Binding-site contacts:
Ligand atom C36 contacts residue ALA46 of chain 1.I at 3.5 Å (hydrophobic).
Ligand atom C44 contacts residue GLY45 of chain 1.I at 4.0 Å.
Ligand atom C31 contacts residue GLY128 of chain 1.I at 3.4 Å.
Ligand atom O41 contacts residue THR1 of chain 1.I at 3.8 Å.
Ligand atom C33 contacts residue GLY128 of chain 1.I at 4.2 Å.
Ligand atom N25 contacts residue TYR97 of chain 1.I at 4.4 Å.
Ligand atom C45 contacts residue GLY47 of chain 1.I at 4.2 Å.
Ligand atom C33 contacts residue GLY47 of chain 1.I at 4.2 Å.
Ligand atom C36 contacts residue GLY47 of chain 1.I at 3.1 Å.
Ligand atom O42 contacts residue THR21 of chain 1.I at 3.8 Å.
Ligand atom C33 contacts residue SER129 of chain 1.I at 3.9 Å.
Ligand atom C31 contacts residue SER129 of chain 1.I at 3.3 Å.
Ligand atom O40 contacts residue TYR33 of chain 1.AA at 4.1 Å.
Ligand atom C39 contacts residue THR1 of chain 1.I at 4.2 Å.
Ligand atom C29 contacts residue GLY128 of chain 1.I at 4.3 Å.
Ligand atom C35 contacts residue SER129 of chain 1.I at 3.7 Å.
Ligand atom C44 contacts residue THR1 of chain 1.I at 2.9 Å.
Ligand atom C21 contacts residue TYR97 of chain 1.I at 4.0 Å (hydrophobic).
Ligand atom C43 contacts residue TYR33 of chain 1.AA at 3.3 Å (hydrophobic).
Ligand atom C33 contacts residue ALA46 of chain 1.I at 4.4 Å (hydrophobic).
Ligand atom C27 contacts residue TYR97 of chain 1.I at 4.3 Å (hydrophobic).
Ligand atom C45 contacts residue THR21 of chain 1.I at 3.8 Å.
Ligand atom C28 contacts residue TYR97 of chain 1.I at 4.4 Å (hydrophobic).
Ligand atom O42 contacts residue GLY47 of chain 1.I at 4.5 Å.
Ligand atom O41 contacts residue ALA46 of chain 1.I at 3.7 Å.
Ligand atom C31 contacts residue ALA46 of chain 1.I at 4.4 Å (hydrophobic).
Ligand atom C38 contacts residue ALA46 of chain 1.I at 4.2 Å (hydrophobic).
Ligand atom C23 contacts residue TYR97 of chain 1.I at 3.8 Å (hydrophobic).
Ligand atom O41 contacts residue GLY47 of chain 1.I at 2.8 Å (h-bond).
Ligand atom C38 contacts residue GLY47 of chain 1.I at 3.3 Å.
Ligand atom C18 contacts residue THR22 of chain 1.H at 3.6 Å.
Ligand atom C44 contacts residue ALA46 of chain 1.I at 3.4 Å (hydrophobic).
Ligand atom C12 contacts residue GLY23 of chain 1.H at 4.1 Å.
Ligand atom C44 contacts residue GLY47 of chain 1.I at 3.5 Å.
Ligand atom O40 contacts residue THR21 of chain 1.I at 4.1 Å.
Ligand atom C19 contacts residue THR22 of chain 1.H at 4.0 Å.
Ligand atom C36 contacts residue THR1 of chain 1.I at 4.0 Å.
Ligand atom C38 contacts residue THR1 of chain 1.I at 3.9 Å.
Ligand atom C7 contacts residue GLY23 of chain 1.H at 4.1 Å.
Ligand atom C39 contacts residue GLY47 of chain 1.I at 4.4 Å.

The protein below binds the small molecule below.
Small molecule (SMILES): COc1cc(C=CCCCN2CCCN(CCC/C=C/c3cc(OC)c(OC)c(OC)c3)CC2)cc(OC)c1OC

Sequence of chain 1.I:
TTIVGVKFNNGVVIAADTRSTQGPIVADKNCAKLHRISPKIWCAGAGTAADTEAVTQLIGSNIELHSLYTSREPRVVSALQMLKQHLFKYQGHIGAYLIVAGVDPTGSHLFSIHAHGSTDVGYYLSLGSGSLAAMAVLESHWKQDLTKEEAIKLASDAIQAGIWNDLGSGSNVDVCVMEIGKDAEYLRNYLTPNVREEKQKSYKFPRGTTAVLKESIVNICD

Sequence of chain 1.H:
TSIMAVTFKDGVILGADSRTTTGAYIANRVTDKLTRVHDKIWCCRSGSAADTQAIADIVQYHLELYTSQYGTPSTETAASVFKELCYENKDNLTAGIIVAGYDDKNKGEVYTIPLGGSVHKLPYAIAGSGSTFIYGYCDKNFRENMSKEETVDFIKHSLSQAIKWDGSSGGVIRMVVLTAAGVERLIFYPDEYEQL

Sequence of chain 1.AA:
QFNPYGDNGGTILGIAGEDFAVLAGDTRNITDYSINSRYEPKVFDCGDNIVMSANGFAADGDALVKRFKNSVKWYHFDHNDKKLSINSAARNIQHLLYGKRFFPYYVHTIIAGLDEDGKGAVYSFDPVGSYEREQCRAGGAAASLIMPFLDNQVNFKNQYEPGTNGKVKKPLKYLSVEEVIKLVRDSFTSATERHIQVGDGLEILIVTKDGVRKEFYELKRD